Sequence of chain 1.A:
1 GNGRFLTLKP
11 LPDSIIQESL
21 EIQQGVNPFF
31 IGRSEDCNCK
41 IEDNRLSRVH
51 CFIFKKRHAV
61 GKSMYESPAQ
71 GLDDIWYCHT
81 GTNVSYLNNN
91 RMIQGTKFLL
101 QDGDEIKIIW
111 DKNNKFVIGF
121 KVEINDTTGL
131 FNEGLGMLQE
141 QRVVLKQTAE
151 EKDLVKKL

Binding-site contacts:
Ligand atom O3P contacts residue ARG48 of chain 1.A at 3.0 Å (salt-bridge).
Ligand atom CA contacts residue ASN44 of chain 1.A at 3.6 Å.
Ligand atom N contacts residue ASN83 of chain 1.A at 3.3 Å (h-bond).
Ligand atom CG2 contacts residue ARG45 of chain 1.A at 2.7 Å.
Ligand atom CG contacts residue ASP111 of chain 1.A at 3.4 Å.
Ligand atom CB contacts residue ASN83 of chain 1.A at 3.6 Å.
Ligand atom CA contacts residue ASN44 of chain 1.A at 3.5 Å.
Ligand atom OG1 contacts residue SER47 of chain 1.A at 3.7 Å.
Ligand atom CB contacts residue ASN44 of chain 1.A at 3.2 Å.
Ligand atom C contacts residue ASN44 of chain 1.A at 3.6 Å.
Ligand atom O1P contacts residue SER47 of chain 1.A at 3.6 Å.
Ligand atom CD2 contacts residue ARG45 of chain 1.A at 3.2 Å.
Ligand atom O contacts residue ARG33 of chain 1.A at 3.6 Å.
Ligand atom CA contacts residue ASN83 of chain 1.A at 3.7 Å.
Ligand atom O3P contacts residue SER47 of chain 1.A at 3.3 Å.
Ligand atom CG2 contacts residue LEU46 of chain 1.A at 3.7 Å (hydrophobic).
Ligand atom CD1 contacts residue ASP111 of chain 1.A at 3.2 Å.
Ligand atom N contacts residue ARG48 of chain 1.A at 3.4 Å (salt-bridge).
Ligand atom CG contacts residue THR82 of chain 1.A at 3.1 Å.
Ligand atom CD1 contacts residue TRP110 of chain 1.A at 3.4 Å (hydrophobic).
Ligand atom N contacts residue ASN44 of chain 1.A at 2.7 Å (h-bond).
Ligand atom P contacts residue SER47 of chain 1.A at 3.7 Å.
Ligand atom O contacts residue ASN83 of chain 1.A at 3.3 Å (h-bond).
Ligand atom CD contacts residue THR82 of chain 1.A at 3.4 Å.
Ligand atom OG1 contacts residue ARG48 of chain 1.A at 3.6 Å (salt-bridge).
Ligand atom NE2 contacts residue ARG45 of chain 1.A at 3.6 Å.
Ligand atom CB contacts residue ASP111 of chain 1.A at 3.7 Å.
Ligand atom CG2 contacts residue THR82 of chain 1.A at 3.5 Å.
Ligand atom O contacts residue ARG45 of chain 1.A at 3.2 Å.
Ligand atom OE1 contacts residue ARG48 of chain 1.A at 3.5 Å (salt-bridge).
Ligand atom P contacts residue ARG48 of chain 1.A at 3.6 Å.
Ligand atom O1P contacts residue THR82 of chain 1.A at 3.4 Å.
Ligand atom CG contacts residue ASN83 of chain 1.A at 3.1 Å.
Ligand atom CG contacts residue ARG48 of chain 1.A at 3.7 Å.
Ligand atom CD1 contacts residue ASN83 of chain 1.A at 3.5 Å.
Ligand atom O2P contacts residue ARG48 of chain 1.A at 3.8 Å.
Ligand atom CD2 contacts residue ASP111 of chain 1.A at 2.7 Å.
Ligand atom C contacts residue ARG48 of chain 1.A at 3.8 Å.
Ligand atom OE2 contacts residue THR82 of chain 1.A at 3.1 Å (h-bond).
Ligand atom CG2 contacts residue SER47 of chain 1.A at 3.8 Å.

A small-molecule ligand and the protein it binds are described below.
Small molecule (SMILES): CC(C)C[C@H](NC(=O)[C@H](CCC(=O)O)NC(=O)[C@@H](NC(=O)[C@@H]([NH3+])CCC(=O)O)C(C)C)C(=O)N[C@H](C(=O)N[C@@H](CCC(N)=O)C(=O)N[C@@H](CCC(=O)O)C(=O)N[C@@H](CC(C)C)C(=O)N1CCC[C@H]1C(=O)O)[C@@H](C)OP(=O)(O)O